Sequence of chain 1.B:
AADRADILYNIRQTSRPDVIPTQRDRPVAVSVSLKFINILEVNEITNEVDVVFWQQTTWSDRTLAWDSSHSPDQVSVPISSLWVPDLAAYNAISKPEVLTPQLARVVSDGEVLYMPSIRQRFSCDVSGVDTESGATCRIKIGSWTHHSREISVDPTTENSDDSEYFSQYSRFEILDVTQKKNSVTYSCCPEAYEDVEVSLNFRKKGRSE

The protein below binds the small molecule below.
Small molecule (SMILES): O=[N+]([O-])/N=C1\NCCN1Cc1ccc(Cl)nc1

Binding-site contacts:
Ligand atom N9 contacts residue TYR189 of chain 1.A at 3.6 Å.
Ligand atom N15 contacts residue TYR189 of chain 1.A at 3.6 Å.
Ligand atom CL7 contacts residue MET118 of chain 1.B at 3.7 Å.
Ligand atom C12 contacts residue TRP147 of chain 1.A at 3.4 Å (hydrophobic).
Ligand atom C12 contacts residue TRP57 of chain 1.B at 3.6 Å (hydrophobic).
Ligand atom C6 contacts residue ARG108 of chain 1.B at 3.9 Å.
Ligand atom N11 contacts residue TYR189 of chain 1.A at 3.3 Å.
Ligand atom N2 contacts residue MET118 of chain 1.B at 3.6 Å.
Ligand atom O16 contacts residue TYR189 of chain 1.A at 3.7 Å.
Ligand atom N14 contacts residue MET118 of chain 1.B at 3.5 Å (h-bond).
Ligand atom O16 contacts residue TYR168 of chain 1.B at 3.9 Å.
Ligand atom C13 contacts residue TYR189 of chain 1.A at 3.3 Å (hydrophobic).
Ligand atom CL7 contacts residue ALA107 of chain 1.B at 3.9 Å.
Ligand atom C1 contacts residue THR148 of chain 1.A at 4.0 Å.
Ligand atom O17 contacts residue GLN59 of chain 1.B at 3.7 Å.
Ligand atom C10 contacts residue TYR189 of chain 1.A at 3.6 Å (hydrophobic).
Ligand atom C10 contacts residue MET118 of chain 1.B at 3.6 Å (hydrophobic).
Ligand atom O16 contacts residue GLN59 of chain 1.B at 3.3 Å (h-bond).
Ligand atom CL7 contacts residue LEU106 of chain 1.B at 3.8 Å.
Ligand atom N2 contacts residue THR148 of chain 1.A at 3.8 Å.
Ligand atom C3 contacts residue TRP147 of chain 1.A at 3.3 Å (hydrophobic).
Ligand atom N11 contacts residue TRP57 of chain 1.B at 3.3 Å.
Ligand atom O17 contacts residue CYS191 of chain 1.A at 3.0 Å (h-bond).
Ligand atom C5 contacts residue TYR196 of chain 1.A at 3.4 Å (hydrophobic).
Ligand atom N15 contacts residue GLN59 of chain 1.B at 3.6 Å.
Ligand atom CL7 contacts residue ARG108 of chain 1.B at 3.4 Å.
Ligand atom N14 contacts residue TYR189 of chain 1.A at 3.7 Å.
Ligand atom O17 contacts residue TYR189 of chain 1.A at 3.9 Å.
Ligand atom C4 contacts residue TYR196 of chain 1.A at 3.9 Å (hydrophobic).
Ligand atom C13 contacts residue TRP147 of chain 1.A at 3.8 Å (hydrophobic).
Ligand atom N11 contacts residue MET118 of chain 1.B at 3.8 Å.
Ligand atom C8 contacts residue TYR196 of chain 1.A at 3.6 Å (hydrophobic).
Ligand atom C6 contacts residue LEU116 of chain 1.B at 3.6 Å (hydrophobic).
Ligand atom C12 contacts residue TYR189 of chain 1.A at 3.5 Å (hydrophobic).
Ligand atom O16 contacts residue MET118 of chain 1.B at 3.8 Å.
Ligand atom N15 contacts residue MET118 of chain 1.B at 3.6 Å.
Ligand atom C8 contacts residue TRP147 of chain 1.A at 3.7 Å (hydrophobic).
Ligand atom CL7 contacts residue LEU116 of chain 1.B at 2.8 Å.
Ligand atom C4 contacts residue TRP147 of chain 1.A at 3.5 Å (hydrophobic).
Ligand atom CL7 contacts residue TYR117 of chain 1.B at 3.8 Å.

Sequence of chain 1.A:
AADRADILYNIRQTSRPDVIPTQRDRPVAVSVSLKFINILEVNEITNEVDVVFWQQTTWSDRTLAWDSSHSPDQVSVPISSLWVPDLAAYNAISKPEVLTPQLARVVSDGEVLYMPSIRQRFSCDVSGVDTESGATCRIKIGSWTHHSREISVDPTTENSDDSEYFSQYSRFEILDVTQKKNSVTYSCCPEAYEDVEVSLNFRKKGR